This small molecule binds to this protein.
Small molecule (SMILES): CC(=O)N[C@H]1[C@H](O[C@H]2[C@H](O)[C@@H](NC(C)=O)CO[C@@H]2CO)O[C@H](CO)[C@@H](O[C@@H]2O[C@H](CO[C@H]3O[C@H](CO)[C@@H](O)[C@H](O)[C@@H]3O)[C@@H](O)[C@H](O[C@H]3O[C@H](CO)[C@@H](O)[C@H](O)[C@@H]3O[C@H]3O[C@H](CO)[C@@H](O)[C@H](O)[C@@H]3O)[C@@H]2O)[C@@H]1O

Sequence of chain 1.N:
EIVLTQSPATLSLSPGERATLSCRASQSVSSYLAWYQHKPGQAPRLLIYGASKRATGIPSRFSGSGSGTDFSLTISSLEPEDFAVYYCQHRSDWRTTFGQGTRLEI

Sequence of chain 1.M:
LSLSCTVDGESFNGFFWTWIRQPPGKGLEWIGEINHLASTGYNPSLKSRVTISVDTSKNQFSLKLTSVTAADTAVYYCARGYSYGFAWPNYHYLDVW

Sequence of chain 1.O:
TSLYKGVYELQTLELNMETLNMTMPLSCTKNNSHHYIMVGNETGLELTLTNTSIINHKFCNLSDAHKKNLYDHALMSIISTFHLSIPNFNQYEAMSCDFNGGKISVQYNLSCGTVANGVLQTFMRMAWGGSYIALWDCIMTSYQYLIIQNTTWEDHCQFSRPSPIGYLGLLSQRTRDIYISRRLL

Binding-site contacts:
Ligand atom C4 contacts residue TYR99 of chain 1.M at 3.7 Å (hydrophobic).
Ligand atom C6 contacts residue THR56 of chain 1.N at 3.7 Å.
Ligand atom O6 contacts residue LYS88 of chain 1.O at 3.8 Å.
Ligand atom C3 contacts residue GLU27 of chain 1.M at 3.7 Å.
Ligand atom C1 contacts residue ASN89 of chain 1.O at 1.4 Å.
Ligand atom O3 contacts residue TYR101 of chain 1.M at 2.9 Å (h-bond).
Ligand atom O3 contacts residue PHE103 of chain 1.M at 3.8 Å.
Ligand atom O6 contacts residue ASP112 of chain 1.M at 3.4 Å (salt-bridge).
Ligand atom O3 contacts residue SER28 of chain 1.M at 2.9 Å (h-bond).
Ligand atom C6 contacts residue TYR49 of chain 1.N at 3.3 Å (hydrophobic).
Ligand atom C3 contacts residue ASN89 of chain 1.O at 3.8 Å.
Ligand atom C5 contacts residue THR56 of chain 1.N at 3.4 Å.
Ligand atom C8 contacts residue HIS92 of chain 1.O at 3.8 Å.
Ligand atom C5 contacts residue ASP112 of chain 1.M at 3.5 Å.
Ligand atom O3 contacts residue GLU27 of chain 1.M at 3.3 Å (salt-bridge).
Ligand atom C5 contacts residue ASN89 of chain 1.O at 3.6 Å.
Ligand atom C1 contacts residue HIS92 of chain 1.O at 3.8 Å.
Ligand atom C7 contacts residue ASN89 of chain 1.O at 3.3 Å.
Ligand atom N2 contacts residue TYR101 of chain 1.M at 3.9 Å.
Ligand atom O6 contacts residue TYR49 of chain 1.N at 3.4 Å (h-bond).
Ligand atom C4 contacts residue THR56 of chain 1.N at 3.5 Å.
Ligand atom C2 contacts residue GLU27 of chain 1.M at 3.8 Å.
Ligand atom O4 contacts residue TYR110 of chain 1.M at 3.1 Å (h-bond).
Ligand atom O4 contacts residue SER28 of chain 1.M at 2.4 Å (h-bond).
Ligand atom O6 contacts residue TYR101 of chain 1.M at 3.8 Å.
Ligand atom C6 contacts residue ASP112 of chain 1.M at 3.2 Å.
Ligand atom O7 contacts residue ASN89 of chain 1.O at 3.2 Å (h-bond).
Ligand atom C3 contacts residue TYR110 of chain 1.M at 3.8 Å (hydrophobic).
Ligand atom O5 contacts residue TYR101 of chain 1.M at 3.8 Å.
Ligand atom O4 contacts residue THR56 of chain 1.N at 2.7 Å (h-bond).
Ligand atom C5 contacts residue HIS92 of chain 1.O at 3.5 Å.
Ligand atom C1 contacts residue SER91 of chain 1.O at 3.8 Å.
Ligand atom C2 contacts residue ASN89 of chain 1.O at 2.4 Å.
Ligand atom C4 contacts residue SER28 of chain 1.M at 3.4 Å.
Ligand atom C3 contacts residue SER28 of chain 1.M at 3.2 Å.
Ligand atom O5 contacts residue ASP112 of chain 1.M at 2.8 Å (salt-bridge).
Ligand atom N2 contacts residue SER91 of chain 1.O at 3.5 Å (h-bond).
Ligand atom N2 contacts residue ASN89 of chain 1.O at 2.9 Å (h-bond).
Ligand atom O4 contacts residue TYR99 of chain 1.M at 3.5 Å.
Ligand atom O5 contacts residue ASN89 of chain 1.O at 2.3 Å (h-bond).